Binding-site contacts:
Ligand atom C2 contacts residue CYS145 of chain 2.A at 3.7 Å (hydrophobic).
Ligand atom N2 contacts residue CYS44 of chain 2.A at 3.6 Å.
Ligand atom O1 contacts residue ASN142 of chain 2.A at 2.9 Å (h-bond).
Ligand atom O2 contacts residue THR45 of chain 2.A at 3.2 Å.
Ligand atom N2 contacts residue MET49 of chain 2.A at 3.0 Å.
Ligand atom C3 contacts residue ASN142 of chain 2.A at 3.7 Å.
Ligand atom N3 contacts residue CYS44 of chain 2.A at 2.8 Å (h-bond).
Ligand atom C7 contacts residue THR25 of chain 2.A at 4.0 Å.
Ligand atom C1 contacts residue HIS41 of chain 2.A at 3.8 Å.
Ligand atom O contacts residue CYS145 of chain 2.A at 2.9 Å (h-bond).
Ligand atom C8 contacts residue ASN142 of chain 2.A at 3.9 Å.
Ligand atom N contacts residue ASN142 of chain 2.A at 3.8 Å.
Ligand atom O2 contacts residue CYS44 of chain 2.A at 3.6 Å.
Ligand atom C10 contacts residue THR24 of chain 2.A at 4.0 Å.
Ligand atom C10 contacts residue THR25 of chain 2.A at 3.5 Å.
Ligand atom C2 contacts residue HIS41 of chain 2.A at 3.7 Å.
Ligand atom C12 contacts residue THR24 of chain 2.A at 3.7 Å.
Ligand atom C10 contacts residue THR45 of chain 2.A at 3.9 Å.
Ligand atom C6 contacts residue ASN142 of chain 2.A at 3.6 Å.
Ligand atom C10 contacts residue CYS44 of chain 2.A at 3.7 Å (hydrophobic).
Ligand atom C11 contacts residue SER46 of chain 2.A at 4.0 Å.
Ligand atom C9 contacts residue MET49 of chain 2.A at 3.8 Å (hydrophobic).
Ligand atom O contacts residue SER144 of chain 2.A at 3.2 Å (h-bond).
Ligand atom O2 contacts residue THR25 of chain 2.A at 3.8 Å.
Ligand atom N3 contacts residue THR45 of chain 2.A at 3.9 Å.
Ligand atom C5 contacts residue CYS145 of chain 2.A at 1.8 Å (hydrophobic).
Ligand atom N1 contacts residue THR25 of chain 2.A at 4.0 Å.
Ligand atom C7 contacts residue THR26 of chain 2.A at 3.4 Å.
Ligand atom C4 contacts residue GLY143 of chain 2.A at 3.6 Å.
Ligand atom N3 contacts residue THR25 of chain 2.A at 3.0 Å (h-bond).
Ligand atom O2 contacts residue SER46 of chain 2.A at 3.5 Å (h-bond).
Ligand atom C2 contacts residue ASN142 of chain 2.A at 4.0 Å.
Ligand atom O2 contacts residue THR24 of chain 2.A at 3.3 Å.
Ligand atom O contacts residue GLY143 of chain 2.A at 2.8 Å (h-bond).
Ligand atom C4 contacts residue CYS145 of chain 2.A at 2.6 Å (hydrophobic).
Ligand atom N3 contacts residue MET49 of chain 2.A at 3.3 Å.
Ligand atom N2 contacts residue THR25 of chain 2.A at 3.4 Å (h-bond).
Ligand atom C3 contacts residue CYS145 of chain 2.A at 3.4 Å (hydrophobic).
Ligand atom C3 contacts residue HIS41 of chain 2.A at 3.8 Å.
Ligand atom C10 contacts residue SER46 of chain 2.A at 4.0 Å.

Sequence of chain 2.A:
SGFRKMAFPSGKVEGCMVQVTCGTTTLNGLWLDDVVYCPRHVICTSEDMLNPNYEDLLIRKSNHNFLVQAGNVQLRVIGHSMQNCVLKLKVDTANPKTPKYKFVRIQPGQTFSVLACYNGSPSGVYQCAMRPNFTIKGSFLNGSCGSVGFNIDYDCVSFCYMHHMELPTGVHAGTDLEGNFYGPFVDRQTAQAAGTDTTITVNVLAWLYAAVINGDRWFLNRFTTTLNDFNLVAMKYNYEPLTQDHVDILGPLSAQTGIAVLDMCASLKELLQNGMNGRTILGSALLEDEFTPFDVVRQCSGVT

A protein and the small-molecule ligand that binds it are described below.
Small molecule (SMILES): CC(=O)c1cc(C)n(NC(=O)c2n[nH]c(=O)c3ccccc23)c1C